This protein binds this small molecule.
Small molecule (SMILES): CC(=O)N[C@H]1[C@H](O[C@H]2[C@H](O)[C@@H](NC(C)=O)CO[C@@H]2CO)O[C@H](CO)[C@@H](O[C@@H]2O[C@H](CO)[C@@H](O)[C@H](O)[C@@H]2O)[C@@H]1O

Sequence of chain 1.J:
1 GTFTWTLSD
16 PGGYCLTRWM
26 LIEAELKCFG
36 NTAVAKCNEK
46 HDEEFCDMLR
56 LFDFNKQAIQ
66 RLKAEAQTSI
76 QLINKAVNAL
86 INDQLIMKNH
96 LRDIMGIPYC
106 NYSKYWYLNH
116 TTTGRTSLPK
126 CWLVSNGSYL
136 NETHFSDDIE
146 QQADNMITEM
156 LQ

Binding-site contacts:
Ligand atom C2 contacts residue ASN79 of chain 1.I at 2.4 Å.
Ligand atom C4 contacts residue TRP24 of chain 1.J at 4.3 Å (hydrophobic).
Ligand atom C4 contacts residue ASN79 of chain 1.I at 4.2 Å.
Ligand atom C6 contacts residue THR77 of chain 1.I at 3.7 Å.
Ligand atom O7 contacts residue ASN99 of chain 1.I at 3.9 Å.
Ligand atom O5 contacts residue THR77 of chain 1.I at 3.6 Å (h-bond).
Ligand atom C1 contacts residue GLU76 of chain 1.I at 4.1 Å.
Ligand atom C5 contacts residue MET80 of chain 1.I at 4.3 Å (hydrophobic).
Ligand atom O7 contacts residue TRP227 of chain 1.I at 3.8 Å.
Ligand atom C8 contacts residue ASN79 of chain 1.I at 3.8 Å.
Ligand atom C5 contacts residue ASN79 of chain 1.I at 3.6 Å.
Ligand atom C8 contacts residue GLU76 of chain 1.I at 3.5 Å.
Ligand atom C7 contacts residue ASN79 of chain 1.I at 3.5 Å.
Ligand atom C3 contacts residue ASN79 of chain 1.I at 3.8 Å.
Ligand atom C7 contacts residue GLU76 of chain 1.I at 4.5 Å.
Ligand atom O4 contacts residue TRP24 of chain 1.J at 3.2 Å.
Ligand atom O5 contacts residue ASN79 of chain 1.I at 2.3 Å (h-bond).
Ligand atom C5 contacts residue TRP24 of chain 1.J at 4.1 Å (hydrophobic).
Ligand atom C1 contacts residue ASN79 of chain 1.I at 1.4 Å.
Ligand atom N2 contacts residue ASN99 of chain 1.I at 4.4 Å.
Ligand atom O2 contacts residue TRP24 of chain 1.J at 3.0 Å.
Ligand atom C2 contacts residue TRP24 of chain 1.J at 3.8 Å (hydrophobic).
Ligand atom C5 contacts residue THR77 of chain 1.I at 4.3 Å.
Ligand atom C1 contacts residue TRP24 of chain 1.J at 3.6 Å (hydrophobic).
Ligand atom O6 contacts residue MET80 of chain 1.I at 4.4 Å.
Ligand atom O6 contacts residue THR77 of chain 1.I at 2.5 Å (h-bond).
Ligand atom C8 contacts residue ILE64 of chain 1.J at 4.3 Å (hydrophobic).
Ligand atom N2 contacts residue ASN79 of chain 1.I at 2.9 Å (h-bond).
Ligand atom O6 contacts residue ASN60 of chain 1.J at 4.3 Å.
Ligand atom C6 contacts residue TRP24 of chain 1.J at 4.2 Å (hydrophobic).
Ligand atom O5 contacts residue TRP24 of chain 1.J at 3.1 Å.
Ligand atom C1 contacts residue MET80 of chain 1.I at 4.4 Å (hydrophobic).
Ligand atom O7 contacts residue ASN79 of chain 1.I at 4.4 Å.
Ligand atom O6 contacts residue ASN79 of chain 1.I at 4.5 Å.
Ligand atom O5 contacts residue GLU76 of chain 1.I at 4.1 Å.

Sequence of chain 1.I:
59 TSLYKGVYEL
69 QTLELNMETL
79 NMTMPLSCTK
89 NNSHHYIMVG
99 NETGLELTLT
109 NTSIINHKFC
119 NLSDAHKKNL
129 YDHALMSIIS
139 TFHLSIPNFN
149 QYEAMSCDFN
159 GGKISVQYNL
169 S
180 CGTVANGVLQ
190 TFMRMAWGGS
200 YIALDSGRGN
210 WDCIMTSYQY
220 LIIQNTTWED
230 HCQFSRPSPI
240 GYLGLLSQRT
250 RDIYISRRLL